Binding-site contacts:
Ligand atom C6 contacts residue THR120 of chain 19.C at 3.4 Å.
Ligand atom O6 contacts residue THR89 of chain 19.C at 4.0 Å.
Ligand atom C2 contacts residue ASN118 of chain 19.C at 2.5 Å.
Ligand atom O5 contacts residue THR120 of chain 19.C at 3.2 Å (h-bond).
Ligand atom C8 contacts residue ASP67 of chain 19.C at 3.9 Å.
Ligand atom C2 contacts residue SER66 of chain 19.C at 4.5 Å.
Ligand atom C8 contacts residue SER66 of chain 19.C at 4.0 Å.
Ligand atom C1 contacts residue THR89 of chain 19.C at 4.1 Å.
Ligand atom O5 contacts residue ASN118 of chain 19.C at 2.4 Å (h-bond).
Ligand atom C4 contacts residue ASN118 of chain 19.C at 4.2 Å.
Ligand atom N2 contacts residue SER66 of chain 19.C at 4.3 Å.
Ligand atom C1 contacts residue ASN118 of chain 19.C at 1.5 Å.
Ligand atom O5 contacts residue THR89 of chain 19.C at 4.2 Å.
Ligand atom C7 contacts residue SER66 of chain 19.C at 3.5 Å.
Ligand atom C8 contacts residue TYR90 of chain 19.C at 3.5 Å (hydrophobic).
Ligand atom C4 contacts residue THR120 of chain 19.C at 4.4 Å.
Ligand atom C5 contacts residue THR120 of chain 19.C at 3.8 Å.
Ligand atom C7 contacts residue TYR90 of chain 19.C at 4.5 Å (hydrophobic).
Ligand atom O7 contacts residue ASN118 of chain 19.C at 4.0 Å.
Ligand atom C5 contacts residue ASN118 of chain 19.C at 3.7 Å.
Ligand atom C5 contacts residue THR89 of chain 19.C at 4.4 Å.
Ligand atom N2 contacts residue TYR90 of chain 19.C at 4.3 Å.
Ligand atom N2 contacts residue ASN118 of chain 19.C at 2.9 Å (h-bond).
Ligand atom O7 contacts residue SER66 of chain 19.C at 3.0 Å (h-bond).
Ligand atom C7 contacts residue ASN118 of chain 19.C at 3.5 Å.
Ligand atom C1 contacts residue THR120 of chain 19.C at 4.3 Å.
Ligand atom C8 contacts residue ASN118 of chain 19.C at 4.2 Å.
Ligand atom C3 contacts residue ASN118 of chain 19.C at 3.8 Å.
Ligand atom C6 contacts residue THR89 of chain 19.C at 4.4 Å.

This protein binds this small molecule.
Small molecule (SMILES): CC(=O)N[C@@H]1[C@@H](O)[C@H](O)[C@@H](CO)O[C@H]1O

Sequence of chain 19.C:
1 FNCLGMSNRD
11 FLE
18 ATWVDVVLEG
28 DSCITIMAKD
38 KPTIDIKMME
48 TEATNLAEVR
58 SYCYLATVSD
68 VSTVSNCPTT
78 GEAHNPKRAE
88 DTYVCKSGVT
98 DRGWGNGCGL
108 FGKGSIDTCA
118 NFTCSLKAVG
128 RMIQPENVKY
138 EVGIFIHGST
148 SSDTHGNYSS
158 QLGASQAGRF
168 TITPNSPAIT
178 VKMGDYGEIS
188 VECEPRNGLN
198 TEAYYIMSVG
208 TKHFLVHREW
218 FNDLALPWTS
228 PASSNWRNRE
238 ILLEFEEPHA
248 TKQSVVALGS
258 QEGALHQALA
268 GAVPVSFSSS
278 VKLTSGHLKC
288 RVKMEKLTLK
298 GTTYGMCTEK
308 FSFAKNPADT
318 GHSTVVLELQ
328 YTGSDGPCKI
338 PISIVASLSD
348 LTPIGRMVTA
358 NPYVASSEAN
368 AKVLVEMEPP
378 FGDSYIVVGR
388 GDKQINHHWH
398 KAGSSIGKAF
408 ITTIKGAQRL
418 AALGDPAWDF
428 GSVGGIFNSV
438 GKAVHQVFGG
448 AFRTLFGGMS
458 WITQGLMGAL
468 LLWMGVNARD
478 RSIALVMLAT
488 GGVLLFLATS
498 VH